Binding-site contacts:
Ligand atom O5P contacts residue ASN212 of chain 2.A at 3.8 Å.
Ligand atom C3 contacts residue MET248 of chain 2.A at 3.4 Å (hydrophobic).
Ligand atom O5P contacts residue TYR215 of chain 2.A at 2.8 Å (h-bond).
Ligand atom O2P contacts residue K1 of chain 2.D at 3.3 Å.
Ligand atom O3P contacts residue ASP121 of chain 2.A at 3.7 Å.
Ligand atom C6 contacts residue TYR244 of chain 2.A at 3.2 Å (hydrophobic).
Ligand atom C1 contacts residue ASP121 of chain 2.A at 3.6 Å.
Ligand atom O1P contacts residue SER124 of chain 2.A at 3.2 Å (h-bond).
Ligand atom O3 contacts residue MET248 of chain 2.A at 2.7 Å (h-bond).
Ligand atom O3P contacts residue SER123 of chain 2.A at 3.5 Å (h-bond).
Ligand atom O1P contacts residue SER123 of chain 2.A at 3.7 Å.
Ligand atom P2 contacts residue TYR264 of chain 2.A at 3.7 Å.
Ligand atom O6P contacts residue ASN212 of chain 2.A at 2.9 Å (h-bond).
Ligand atom O4P contacts residue ARG243 of chain 2.B at 2.7 Å (salt-bridge).
Ligand atom O3P contacts residue K1 of chain 2.D at 2.6 Å.
Ligand atom O5P contacts residue LYS274 of chain 2.A at 3.8 Å.
Ligand atom C6 contacts residue GLY246 of chain 2.A at 3.8 Å.
Ligand atom C4 contacts residue MET248 of chain 2.A at 3.6 Å (hydrophobic).
Ligand atom O3 contacts residue GLY246 of chain 2.A at 3.7 Å.
Ligand atom O3 contacts residue SER247 of chain 2.A at 3.5 Å.
Ligand atom O4 contacts residue MET248 of chain 2.A at 3.6 Å.
Ligand atom O1 contacts residue K1 of chain 2.D at 3.8 Å.
Ligand atom P2 contacts residue LYS274 of chain 2.A at 3.8 Å.
Ligand atom O6P contacts residue TYR244 of chain 2.A at 2.6 Å (h-bond).
Ligand atom O3P contacts residue GLY122 of chain 2.A at 2.9 Å (h-bond).
Ligand atom C4 contacts residue GLY246 of chain 2.A at 3.4 Å.
Ligand atom O6P contacts residue TYR264 of chain 2.A at 3.5 Å.
Ligand atom O6 contacts residue TYR264 of chain 2.A at 3.6 Å.
Ligand atom P2 contacts residue TYR244 of chain 2.A at 3.8 Å.
Ligand atom C6 contacts residue LYS274 of chain 2.A at 3.7 Å.
Ligand atom O1 contacts residue LYS274 of chain 2.A at 3.8 Å.
Ligand atom P1 contacts residue K1 of chain 2.D at 3.4 Å.
Ligand atom O5P contacts residue TYR264 of chain 2.A at 2.6 Å (h-bond).
Ligand atom C1 contacts residue GLY122 of chain 2.A at 3.8 Å.
Ligand atom O3 contacts residue ASP121 of chain 2.A at 2.8 Å (salt-bridge).
Ligand atom C5 contacts residue LYS274 of chain 2.A at 3.6 Å.
Ligand atom P2 contacts residue ASN212 of chain 2.A at 3.7 Å.
Ligand atom O4P contacts residue ASN212 of chain 2.A at 3.7 Å.
Ligand atom O6 contacts residue LYS274 of chain 2.A at 2.7 Å (salt-bridge).
Ligand atom O5 contacts residue LYS274 of chain 2.A at 3.0 Å (salt-bridge).

This small molecule binds to this protein.
Small molecule (SMILES): O=P(O)(O)OC[C@@H]1O[C@H](COP(=O)(O)O)[C@@H](O)[C@@H]1O

Sequence of chain 2.A:
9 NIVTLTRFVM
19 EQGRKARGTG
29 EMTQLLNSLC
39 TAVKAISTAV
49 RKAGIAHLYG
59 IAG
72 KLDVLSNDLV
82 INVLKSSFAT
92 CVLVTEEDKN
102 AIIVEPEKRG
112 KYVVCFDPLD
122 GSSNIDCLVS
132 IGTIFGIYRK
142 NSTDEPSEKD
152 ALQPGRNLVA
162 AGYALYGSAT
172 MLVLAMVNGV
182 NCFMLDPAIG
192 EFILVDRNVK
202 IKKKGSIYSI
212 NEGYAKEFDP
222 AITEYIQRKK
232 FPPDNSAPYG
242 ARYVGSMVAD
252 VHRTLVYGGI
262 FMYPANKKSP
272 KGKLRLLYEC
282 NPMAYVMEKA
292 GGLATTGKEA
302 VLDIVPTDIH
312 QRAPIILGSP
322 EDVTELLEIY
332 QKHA

Sequence of chain 2.B:
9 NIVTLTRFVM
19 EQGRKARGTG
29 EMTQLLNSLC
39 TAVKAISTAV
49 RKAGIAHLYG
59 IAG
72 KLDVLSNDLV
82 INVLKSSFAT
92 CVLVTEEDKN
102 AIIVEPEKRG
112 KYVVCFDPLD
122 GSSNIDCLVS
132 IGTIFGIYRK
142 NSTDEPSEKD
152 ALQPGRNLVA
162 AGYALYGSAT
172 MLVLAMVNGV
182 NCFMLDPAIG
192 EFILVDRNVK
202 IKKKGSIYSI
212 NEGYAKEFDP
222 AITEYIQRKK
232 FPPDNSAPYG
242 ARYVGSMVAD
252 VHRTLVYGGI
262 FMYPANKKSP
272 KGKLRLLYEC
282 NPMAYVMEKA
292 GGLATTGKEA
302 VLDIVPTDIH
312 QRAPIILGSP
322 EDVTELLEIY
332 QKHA